This small molecule binds to this protein.
Small molecule (SMILES): c1ccc(-c2ncc[nH]2)cc1

Sequence of chain 1.A:
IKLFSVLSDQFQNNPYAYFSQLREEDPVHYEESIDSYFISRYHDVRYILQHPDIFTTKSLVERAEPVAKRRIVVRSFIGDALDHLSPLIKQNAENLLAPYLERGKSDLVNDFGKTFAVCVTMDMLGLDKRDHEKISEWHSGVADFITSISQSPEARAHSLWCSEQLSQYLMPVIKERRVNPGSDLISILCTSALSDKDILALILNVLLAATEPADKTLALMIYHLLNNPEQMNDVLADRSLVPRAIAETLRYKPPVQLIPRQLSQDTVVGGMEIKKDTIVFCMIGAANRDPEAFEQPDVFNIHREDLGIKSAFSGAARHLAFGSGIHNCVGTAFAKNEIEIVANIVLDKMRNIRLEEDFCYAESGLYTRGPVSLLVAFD

Binding-site contacts:
Ligand atom N1 contacts residue PRO273 of chain 1.A at 4.0 Å.
Ligand atom C9 contacts residue THR202 of chain 1.A at 3.9 Å.
Ligand atom C9 contacts residue GLU272 of chain 1.A at 3.4 Å.
Ligand atom C7 contacts residue GLU272 of chain 1.A at 4.0 Å.
Ligand atom N1 contacts residue ALA269 of chain 1.A at 4.1 Å.
Ligand atom C2 contacts residue TYR427 of chain 1.A at 4.4 Å (hydrophobic).
Ligand atom C5 contacts residue TYR427 of chain 1.A at 4.5 Å (hydrophobic).
Ligand atom C4 contacts residue VAL316 of chain 1.A at 4.3 Å (hydrophobic).
Ligand atom C10 contacts residue TYR427 of chain 1.A at 3.6 Å (hydrophobic).
Ligand atom C4 contacts residue ALA269 of chain 1.A at 4.4 Å (hydrophobic).
Ligand atom C11 contacts residue TYR427 of chain 1.A at 3.2 Å (hydrophobic).
Ligand atom N3 contacts residue TYR427 of chain 1.A at 3.7 Å.
Ligand atom C9 contacts residue ILE201 of chain 1.A at 4.3 Å (hydrophobic).
Ligand atom C7 contacts residue LEU268 of chain 1.A at 3.6 Å (hydrophobic).
Ligand atom N1 contacts residue VAL316 of chain 1.A at 4.2 Å.
Ligand atom C8 contacts residue GLU272 of chain 1.A at 3.1 Å.
Ligand atom C8 contacts residue LEU268 of chain 1.A at 4.1 Å (hydrophobic).
Ligand atom C5 contacts residue HEM1 of chain 1.C at 3.4 Å.
Ligand atom C10 contacts residue ILE201 of chain 1.A at 3.8 Å (hydrophobic).
Ligand atom C6 contacts residue TYR427 of chain 1.A at 4.1 Å (hydrophobic).
Ligand atom C9 contacts residue ALA198 of chain 1.A at 4.5 Å (hydrophobic).
Ligand atom C4 contacts residue HEM1 of chain 1.C at 3.3 Å.
Ligand atom C10 contacts residue THR202 of chain 1.A at 4.5 Å.